Binding-site contacts:
Ligand atom C1 contacts residue THR313 of chain 2.I at 3.5 Å.
Ligand atom O6 contacts residue THR34 of chain 2.I at 3.4 Å.
Ligand atom C5 contacts residue ASN32 of chain 2.I at 3.7 Å.
Ligand atom C8 contacts residue ASN32 of chain 2.I at 4.4 Å.
Ligand atom O5 contacts residue THR313 of chain 2.I at 3.1 Å (h-bond).
Ligand atom C5 contacts residue THR313 of chain 2.I at 4.3 Å.
Ligand atom O7 contacts residue ASN32 of chain 2.I at 3.8 Å.
Ligand atom C3 contacts residue ASN32 of chain 2.I at 3.8 Å.
Ligand atom O5 contacts residue ASN32 of chain 2.I at 2.4 Å (h-bond).
Ligand atom O6 contacts residue LEU52 of chain 2.J at 3.9 Å.
Ligand atom C2 contacts residue ASN32 of chain 2.I at 2.4 Å.
Ligand atom C6 contacts residue LEU52 of chain 2.J at 4.1 Å (hydrophobic).
Ligand atom N2 contacts residue ASN32 of chain 2.I at 2.8 Å (h-bond).
Ligand atom C1 contacts residue ASN32 of chain 2.I at 1.4 Å.
Ligand atom C7 contacts residue ASN32 of chain 2.I at 3.4 Å.
Ligand atom O6 contacts residue THR313 of chain 2.I at 3.7 Å.
Ligand atom C4 contacts residue ASN32 of chain 2.I at 4.2 Å.

Sequence of chain 2.J:
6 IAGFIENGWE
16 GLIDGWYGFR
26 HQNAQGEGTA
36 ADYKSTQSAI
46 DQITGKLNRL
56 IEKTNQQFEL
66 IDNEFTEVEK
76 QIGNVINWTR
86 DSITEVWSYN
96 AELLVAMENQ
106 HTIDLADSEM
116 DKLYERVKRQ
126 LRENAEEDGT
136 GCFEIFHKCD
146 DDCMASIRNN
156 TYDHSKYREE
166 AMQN

The small molecule below binds the protein below.
Small molecule (SMILES): CC(=O)N[C@@H]1[C@@H](O)[C@H](O)[C@@H](CO)O[C@H]1O

Sequence of chain 2.I:
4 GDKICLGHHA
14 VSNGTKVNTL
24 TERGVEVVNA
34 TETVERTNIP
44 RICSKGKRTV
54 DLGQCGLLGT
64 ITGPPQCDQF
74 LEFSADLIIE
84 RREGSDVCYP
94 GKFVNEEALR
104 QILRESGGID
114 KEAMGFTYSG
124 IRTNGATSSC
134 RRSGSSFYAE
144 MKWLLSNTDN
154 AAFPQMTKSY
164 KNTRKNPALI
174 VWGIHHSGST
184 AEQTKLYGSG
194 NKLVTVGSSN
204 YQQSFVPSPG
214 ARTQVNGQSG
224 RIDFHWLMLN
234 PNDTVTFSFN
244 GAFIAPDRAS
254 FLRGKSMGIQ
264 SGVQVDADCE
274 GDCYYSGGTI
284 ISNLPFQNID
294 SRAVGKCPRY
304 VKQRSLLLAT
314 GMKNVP